The small molecule below binds the protein below.
Small molecule (SMILES): Nc1ccn([C@H]2C[C@H](O[P](=O)(O)OC[C@H]3O[C@@H](n4cnc5c(N)ncnc54)C[C@@H]3O[P](=O)(O)OC[C@H]3O[C@@H](n4cnc5c(N)ncnc54)C[C@@H]3O[P](=O)(O)OC[C@H]3O[C@@H](n4cnc5c(N)ncnc54)C[C@@H]3O)[C@@H](COP(=O)=O)O2)c(=O)n1

Sequence of chain 58.A:
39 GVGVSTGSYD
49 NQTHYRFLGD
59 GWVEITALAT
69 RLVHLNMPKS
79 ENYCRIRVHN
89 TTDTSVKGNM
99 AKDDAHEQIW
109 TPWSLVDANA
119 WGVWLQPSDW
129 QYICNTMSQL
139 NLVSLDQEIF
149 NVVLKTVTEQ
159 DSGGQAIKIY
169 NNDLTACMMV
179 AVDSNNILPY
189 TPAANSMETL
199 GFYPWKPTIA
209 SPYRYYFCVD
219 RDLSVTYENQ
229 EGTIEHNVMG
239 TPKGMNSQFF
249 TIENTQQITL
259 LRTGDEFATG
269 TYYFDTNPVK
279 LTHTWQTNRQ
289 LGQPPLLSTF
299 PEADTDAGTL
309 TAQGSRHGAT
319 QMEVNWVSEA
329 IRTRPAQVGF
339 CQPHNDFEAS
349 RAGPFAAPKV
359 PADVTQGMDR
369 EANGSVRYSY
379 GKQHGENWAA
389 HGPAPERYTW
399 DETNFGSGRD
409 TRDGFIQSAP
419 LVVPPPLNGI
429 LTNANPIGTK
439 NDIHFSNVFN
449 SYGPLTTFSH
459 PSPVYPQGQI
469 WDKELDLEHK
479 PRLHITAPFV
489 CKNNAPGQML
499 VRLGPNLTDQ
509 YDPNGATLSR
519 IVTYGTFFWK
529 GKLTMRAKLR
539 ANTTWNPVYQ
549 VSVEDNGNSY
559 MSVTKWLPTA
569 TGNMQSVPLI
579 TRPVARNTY

Binding-site contacts:
Ligand atom N6 contacts residue TRP60 of chain 58.A at 3.0 Å.
Ligand atom N1 contacts residue TRP60 of chain 58.A at 3.5 Å.
Ligand atom P contacts residue PRO276 of chain 58.A at 3.8 Å.
Ligand atom OP1 contacts residue ASN275 of chain 58.A at 4.5 Å.
Ligand atom N6 contacts residue ASP58 of chain 58.A at 4.3 Å.
Ligand atom O3' contacts residue GLN137 of chain 58.A at 2.1 Å (h-bond).
Ligand atom C5' contacts residue PRO276 of chain 58.A at 3.7 Å (hydrophobic).
Ligand atom OP2 contacts residue TRP60 of chain 58.A at 4.4 Å.
Ligand atom OP2 contacts residue PRO276 of chain 58.A at 3.9 Å.
Ligand atom C3' contacts residue PRO276 of chain 58.A at 3.2 Å (hydrophobic).
Ligand atom C4 contacts residue TRP60 of chain 58.A at 3.5 Å (hydrophobic).
Ligand atom N9 contacts residue TRP60 of chain 58.A at 3.8 Å.
Ligand atom P contacts residue ASN139 of chain 58.A at 3.7 Å.
Ligand atom OP1 contacts residue ASN139 of chain 58.A at 3.1 Å (h-bond).
Ligand atom N7 contacts residue TRP60 of chain 58.A at 3.9 Å.
Ligand atom C5 contacts residue TRP60 of chain 58.A at 3.8 Å (hydrophobic).
Ligand atom P contacts residue GLN137 of chain 58.A at 3.5 Å.
Ligand atom OP2 contacts residue ASN139 of chain 58.A at 3.3 Å (h-bond).
Ligand atom O5' contacts residue PRO276 of chain 58.A at 2.8 Å.
Ligand atom OP2 contacts residue ARG534 of chain 58.A at 3.6 Å.
Ligand atom O4' contacts residue TRP60 of chain 58.A at 4.2 Å.
Ligand atom O5' contacts residue GLN137 of chain 58.A at 4.3 Å.
Ligand atom O3' contacts residue TRP60 of chain 58.A at 4.4 Å.
Ligand atom C2 contacts residue TRP60 of chain 58.A at 3.4 Å (hydrophobic).
Ligand atom C2' contacts residue GLN137 of chain 58.A at 2.9 Å.
Ligand atom C1' contacts residue TRP60 of chain 58.A at 3.5 Å (hydrophobic).
Ligand atom C8 contacts residue TRP60 of chain 58.A at 4.4 Å (hydrophobic).
Ligand atom C2' contacts residue TRP60 of chain 58.A at 4.1 Å (hydrophobic).
Ligand atom N6 contacts residue GLY57 of chain 58.A at 3.7 Å.
Ligand atom O3' contacts residue PRO276 of chain 58.A at 3.4 Å.
Ligand atom O5' contacts residue TRP60 of chain 58.A at 3.8 Å.
Ligand atom C4' contacts residue PRO276 of chain 58.A at 3.7 Å (hydrophobic).
Ligand atom C6 contacts residue TRP60 of chain 58.A at 3.4 Å (hydrophobic).
Ligand atom C1' contacts residue GLN137 of chain 58.A at 4.0 Å.
Ligand atom OP1 contacts residue GLN137 of chain 58.A at 4.4 Å.
Ligand atom OP2 contacts residue GLN137 of chain 58.A at 3.8 Å.
Ligand atom OP1 contacts residue PRO276 of chain 58.A at 3.1 Å.
Ligand atom C4' contacts residue GLN137 of chain 58.A at 4.1 Å.
Ligand atom N3 contacts residue TRP60 of chain 58.A at 3.0 Å.
Ligand atom C3' contacts residue GLN137 of chain 58.A at 2.6 Å.